Sequence of chain 1.D:
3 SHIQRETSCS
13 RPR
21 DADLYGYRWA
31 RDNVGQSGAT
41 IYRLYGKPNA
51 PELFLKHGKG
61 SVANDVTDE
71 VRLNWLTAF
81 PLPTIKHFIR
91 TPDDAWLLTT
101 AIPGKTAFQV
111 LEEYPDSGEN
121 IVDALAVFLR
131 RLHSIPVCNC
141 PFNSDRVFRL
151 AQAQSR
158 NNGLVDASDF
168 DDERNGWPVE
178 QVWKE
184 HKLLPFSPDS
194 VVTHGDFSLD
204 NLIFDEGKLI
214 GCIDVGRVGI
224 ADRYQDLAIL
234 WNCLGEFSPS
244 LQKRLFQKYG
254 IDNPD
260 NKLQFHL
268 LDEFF

Binding-site contacts:
Ligand atom C25 contacts residue LYS56 of chain 1.D at 3.9 Å.
Ligand atom C3 contacts residue PHE54 of chain 1.D at 3.9 Å (hydrophobic).
Ligand atom C11 contacts residue PHE54 of chain 1.D at 4.1 Å (hydrophobic).
Ligand atom C8 contacts residue PHE54 of chain 1.D at 3.8 Å (hydrophobic).
Ligand atom C23 contacts residue PHE54 of chain 1.D at 3.7 Å (hydrophobic).
Ligand atom N25 contacts residue ILE102 of chain 1.D at 2.8 Å (h-bond).
Ligand atom C6 contacts residue PHE54 of chain 1.D at 3.5 Å (hydrophobic).
Ligand atom C23 contacts residue ILE41 of chain 1.D at 4.2 Å (hydrophobic).
Ligand atom C8 contacts residue ILE216 of chain 1.D at 3.6 Å (hydrophobic).
Ligand atom C5 contacts residue ILE102 of chain 1.D at 3.7 Å (hydrophobic).
Ligand atom C3 contacts residue PRO83 of chain 1.D at 3.5 Å (hydrophobic).
Ligand atom C5 contacts residue PHE54 of chain 1.D at 3.5 Å (hydrophobic).
Ligand atom N2 contacts residue PHE54 of chain 1.D at 3.8 Å.
Ligand atom C24 contacts residue LYS56 of chain 1.D at 4.2 Å.
Ligand atom C25 contacts residue ASP217 of chain 1.D at 4.0 Å.
Ligand atom N4 contacts residue ALA101 of chain 1.D at 3.6 Å.
Ligand atom C3 contacts residue ALA101 of chain 1.D at 4.0 Å (hydrophobic).
Ligand atom N2 contacts residue PRO83 of chain 1.D at 4.1 Å.
Ligand atom C3 contacts residue ILE216 of chain 1.D at 3.8 Å (hydrophobic).
Ligand atom N9 contacts residue ILE216 of chain 1.D at 3.6 Å.
Ligand atom N10 contacts residue ILE216 of chain 1.D at 3.8 Å.
Ligand atom C25 contacts residue ILE216 of chain 1.D at 4.0 Å (hydrophobic).
Ligand atom C24 contacts residue ILE41 of chain 1.D at 3.6 Å (hydrophobic).
Ligand atom CL contacts residue THR106 of chain 1.D at 4.1 Å.
Ligand atom N4 contacts residue ILE102 of chain 1.D at 3.0 Å (h-bond).
Ligand atom C3 contacts residue ILE102 of chain 1.D at 3.8 Å (hydrophobic).
Ligand atom C1 contacts residue ILE216 of chain 1.D at 4.0 Å (hydrophobic).
Ligand atom C6 contacts residue ILE216 of chain 1.D at 3.9 Å (hydrophobic).
Ligand atom C5 contacts residue ILE216 of chain 1.D at 4.1 Å (hydrophobic).
Ligand atom C14 contacts residue THR106 of chain 1.D at 4.0 Å.
Ligand atom N25 contacts residue PHE54 of chain 1.D at 3.9 Å.
Ligand atom C3 contacts residue THR100 of chain 1.D at 3.9 Å.
Ligand atom C23 contacts residue LYS56 of chain 1.D at 4.0 Å.
Ligand atom N4 contacts residue PHE54 of chain 1.D at 3.9 Å.
Ligand atom C1 contacts residue PHE54 of chain 1.D at 3.8 Å (hydrophobic).
Ligand atom C15 contacts residue THR106 of chain 1.D at 4.2 Å.
Ligand atom N2 contacts residue ILE216 of chain 1.D at 3.9 Å.
Ligand atom N4 contacts residue ILE216 of chain 1.D at 3.9 Å.
Ligand atom CL contacts residue GLN109 of chain 1.D at 3.0 Å.
Ligand atom C11 contacts residue ILE216 of chain 1.D at 4.1 Å (hydrophobic).

The protein below binds the small molecule below.
Small molecule (SMILES): CC(C)(C)n1[nH+]c(-c2ccc(Cl)cc2)c2c(N)ncnc21